A small-molecule ligand and the protein it binds are described below.
Small molecule (SMILES): Nc1ncnc2c1ncn2[C@@H]1O[C@H](COP(=O)(O)OP(=O)(O)OP(O)(O)=S)[C@@H](O)[C@H]1O

Sequence of chain 1.C:
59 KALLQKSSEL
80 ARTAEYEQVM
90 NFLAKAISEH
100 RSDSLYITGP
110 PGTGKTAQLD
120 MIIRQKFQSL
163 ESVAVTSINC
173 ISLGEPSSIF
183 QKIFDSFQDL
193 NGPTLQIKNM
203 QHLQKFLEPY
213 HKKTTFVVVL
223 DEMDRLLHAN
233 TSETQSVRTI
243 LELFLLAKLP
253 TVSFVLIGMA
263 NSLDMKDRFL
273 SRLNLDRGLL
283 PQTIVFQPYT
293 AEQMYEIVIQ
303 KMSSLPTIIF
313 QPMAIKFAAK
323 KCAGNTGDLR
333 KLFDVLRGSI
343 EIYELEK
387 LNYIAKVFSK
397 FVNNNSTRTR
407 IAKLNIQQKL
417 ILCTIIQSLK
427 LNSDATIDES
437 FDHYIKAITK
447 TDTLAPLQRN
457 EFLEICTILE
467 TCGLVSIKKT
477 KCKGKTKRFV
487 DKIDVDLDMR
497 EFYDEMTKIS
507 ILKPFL

Sequence of chain 1.D:
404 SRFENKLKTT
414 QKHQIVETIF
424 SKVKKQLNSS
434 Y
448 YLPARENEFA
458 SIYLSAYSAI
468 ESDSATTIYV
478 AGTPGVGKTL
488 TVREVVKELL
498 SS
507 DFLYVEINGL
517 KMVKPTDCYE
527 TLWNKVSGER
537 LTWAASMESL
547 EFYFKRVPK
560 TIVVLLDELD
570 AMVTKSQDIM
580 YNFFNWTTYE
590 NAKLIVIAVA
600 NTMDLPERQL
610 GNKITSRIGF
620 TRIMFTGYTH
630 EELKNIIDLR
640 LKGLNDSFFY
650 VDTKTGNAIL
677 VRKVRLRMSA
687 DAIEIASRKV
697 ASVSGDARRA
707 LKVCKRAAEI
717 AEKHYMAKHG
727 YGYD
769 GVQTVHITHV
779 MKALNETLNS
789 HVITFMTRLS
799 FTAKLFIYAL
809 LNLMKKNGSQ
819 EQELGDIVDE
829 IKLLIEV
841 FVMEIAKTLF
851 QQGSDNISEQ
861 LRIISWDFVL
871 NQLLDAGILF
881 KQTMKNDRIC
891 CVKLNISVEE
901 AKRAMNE

Binding-site contacts:
Ligand atom O1A contacts residue LYS333 of chain 1.C at 3.5 Å (salt-bridge).
Ligand atom O1B contacts residue ALA116 of chain 1.C at 3.6 Å (h-bond).
Ligand atom O3B contacts residue THR115 of chain 1.C at 3.2 Å (h-bond).
Ligand atom O3G contacts residue PRO110 of chain 1.C at 3.3 Å.
Ligand atom O2' contacts residue ALA116 of chain 1.C at 3.9 Å.
Ligand atom N6 contacts residue ILE299 of chain 1.C at 3.5 Å.
Ligand atom O3A contacts residue GLY111 of chain 1.C at 3.2 Å.
Ligand atom O3G contacts residue GLY111 of chain 1.C at 2.5 Å (h-bond).
Ligand atom C8 contacts residue GLY113 of chain 1.C at 3.7 Å.
Ligand atom O2G contacts residue LYS114 of chain 1.C at 3.4 Å.
Ligand atom O2G contacts residue PRO110 of chain 1.C at 3.4 Å.
Ligand atom O1B contacts residue THR115 of chain 1.C at 2.8 Å (h-bond).
Ligand atom PG contacts residue THR115 of chain 1.C at 3.7 Å.
Ligand atom C5' contacts residue LYS333 of chain 1.C at 3.4 Å.
Ligand atom O3A contacts residue THR112 of chain 1.C at 3.8 Å.
Ligand atom N1 contacts residue ILE299 of chain 1.C at 3.5 Å.
Ligand atom C4' contacts residue LYS333 of chain 1.C at 3.5 Å.
Ligand atom O2B contacts residue ARG616 of chain 1.D at 3.3 Å (salt-bridge).
Ligand atom C2' contacts residue ALA116 of chain 1.C at 3.7 Å (hydrophobic).
Ligand atom O3B contacts residue GLY113 of chain 1.C at 3.9 Å.
Ligand atom PG contacts residue GLY111 of chain 1.C at 3.5 Å.
Ligand atom C6 contacts residue ILE299 of chain 1.C at 3.8 Å (hydrophobic).
Ligand atom N6 contacts residue TYR291 of chain 1.C at 3.7 Å.
Ligand atom O2G contacts residue PRO109 of chain 1.C at 3.4 Å (h-bond).
Ligand atom PB contacts residue LYS114 of chain 1.C at 3.5 Å.
Ligand atom O2B contacts residue THR115 of chain 1.C at 2.5 Å (h-bond).
Ligand atom C5' contacts residue ASP330 of chain 1.C at 3.7 Å.
Ligand atom O1B contacts residue GLY113 of chain 1.C at 3.0 Å.
Ligand atom O5' contacts residue GLY113 of chain 1.C at 3.2 Å (h-bond).
Ligand atom N1 contacts residue THR82 of chain 1.C at 3.6 Å.
Ligand atom O2G contacts residue GLY111 of chain 1.C at 3.8 Å.
Ligand atom O1A contacts residue SER615 of chain 1.D at 3.2 Å (h-bond).
Ligand atom O1B contacts residue LYS114 of chain 1.C at 3.0 Å (salt-bridge).
Ligand atom C3' contacts residue GLY113 of chain 1.C at 3.7 Å.
Ligand atom O3B contacts residue LYS114 of chain 1.C at 3.0 Å (salt-bridge).
Ligand atom S1G contacts residue THR115 of chain 1.C at 2.6 Å (h-bond).
Ligand atom PB contacts residue THR115 of chain 1.C at 3.2 Å.
Ligand atom O3A contacts residue GLY113 of chain 1.C at 3.5 Å (h-bond).
Ligand atom O3' contacts residue ALA116 of chain 1.C at 3.4 Å.
Ligand atom O5' contacts residue GLY111 of chain 1.C at 3.5 Å (h-bond).